Binding-site contacts:
Ligand atom O7 contacts residue TYR62 of chain 1.I at 2.9 Å (h-bond).
Ligand atom C1 contacts residue TRP45 of chain 1.I at 4.3 Å (hydrophobic).
Ligand atom O5 contacts residue TRP45 of chain 1.I at 4.4 Å.
Ligand atom C5 contacts residue HIS44 of chain 1.I at 4.3 Å.
Ligand atom C4 contacts residue HIS44 of chain 1.I at 4.2 Å.
Ligand atom C5 contacts residue ASN94 of chain 1.I at 4.1 Å.
Ligand atom O3 contacts residue GLY95 of chain 1.I at 4.2 Å.
Ligand atom C8 contacts residue ASN94 of chain 1.I at 4.0 Å.
Ligand atom C7 contacts residue TYR62 of chain 1.I at 3.8 Å (hydrophobic).
Ligand atom O3 contacts residue TYR62 of chain 1.I at 4.3 Å.
Ligand atom C4 contacts residue ASN94 of chain 1.I at 4.5 Å.
Ligand atom N2 contacts residue PHE98 of chain 1.I at 4.3 Å.
Ligand atom O1 contacts residue TYR62 of chain 1.I at 3.9 Å.
Ligand atom C3 contacts residue GLY95 of chain 1.I at 4.0 Å.
Ligand atom C2 contacts residue GLY95 of chain 1.I at 4.3 Å.
Ligand atom O3 contacts residue PHE98 of chain 1.I at 3.7 Å.
Ligand atom C7 contacts residue GLY95 of chain 1.I at 3.9 Å.
Ligand atom C8 contacts residue PHE98 of chain 1.I at 3.8 Å (hydrophobic).
Ligand atom O3 contacts residue HIS44 of chain 1.I at 4.3 Å.
Ligand atom O5 contacts residue HIS44 of chain 1.I at 4.1 Å.
Ligand atom O1 contacts residue TRP45 of chain 1.I at 3.2 Å (h-bond).
Ligand atom C8 contacts residue PHE21 of chain 1.I at 4.4 Å (hydrophobic).
Ligand atom O7 contacts residue PHE98 of chain 1.I at 2.9 Å.
Ligand atom C7 contacts residue PHE98 of chain 1.I at 3.5 Å (hydrophobic).
Ligand atom C7 contacts residue TRP88 of chain 1.I at 4.0 Å (hydrophobic).
Ligand atom O5 contacts residue ASN94 of chain 1.I at 4.3 Å.
Ligand atom N2 contacts residue TYR62 of chain 1.I at 4.2 Å.
Ligand atom C8 contacts residue LEU93 of chain 1.I at 3.8 Å (hydrophobic).
Ligand atom C2 contacts residue TYR62 of chain 1.I at 4.0 Å (hydrophobic).
Ligand atom C6 contacts residue HIS44 of chain 1.I at 3.9 Å.
Ligand atom C3 contacts residue ASN94 of chain 1.I at 4.1 Å.
Ligand atom O1 contacts residue ASN94 of chain 1.I at 4.2 Å.
Ligand atom C8 contacts residue GLY95 of chain 1.I at 3.6 Å.
Ligand atom C2 contacts residue ASN94 of chain 1.I at 4.2 Å.
Ligand atom C1 contacts residue ASN94 of chain 1.I at 3.6 Å.
Ligand atom N2 contacts residue GLY95 of chain 1.I at 3.5 Å (h-bond).
Ligand atom N2 contacts residue ASN94 of chain 1.I at 4.0 Å.
Ligand atom C8 contacts residue TRP88 of chain 1.I at 2.7 Å (hydrophobic).

The small molecule below binds the protein below.
Small molecule (SMILES): CC(=O)N[C@@H]1[C@@H](O)[C@H](O)[C@@H](CO)O[C@H]1O

Sequence of chain 1.I:
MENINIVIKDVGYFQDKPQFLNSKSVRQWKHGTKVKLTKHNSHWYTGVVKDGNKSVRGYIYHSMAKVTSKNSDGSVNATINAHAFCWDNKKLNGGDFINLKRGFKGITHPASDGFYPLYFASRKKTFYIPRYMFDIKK